Sequence of chain 2.C:
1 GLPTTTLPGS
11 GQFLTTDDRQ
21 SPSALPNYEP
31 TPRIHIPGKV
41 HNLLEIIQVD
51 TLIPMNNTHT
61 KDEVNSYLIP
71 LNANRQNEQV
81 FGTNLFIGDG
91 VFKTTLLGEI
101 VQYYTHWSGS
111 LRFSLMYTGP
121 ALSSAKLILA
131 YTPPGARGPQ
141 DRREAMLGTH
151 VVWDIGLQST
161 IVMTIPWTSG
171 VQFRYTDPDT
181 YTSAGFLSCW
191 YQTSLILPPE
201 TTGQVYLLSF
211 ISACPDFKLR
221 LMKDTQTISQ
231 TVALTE

Sequence of chain 2.A:
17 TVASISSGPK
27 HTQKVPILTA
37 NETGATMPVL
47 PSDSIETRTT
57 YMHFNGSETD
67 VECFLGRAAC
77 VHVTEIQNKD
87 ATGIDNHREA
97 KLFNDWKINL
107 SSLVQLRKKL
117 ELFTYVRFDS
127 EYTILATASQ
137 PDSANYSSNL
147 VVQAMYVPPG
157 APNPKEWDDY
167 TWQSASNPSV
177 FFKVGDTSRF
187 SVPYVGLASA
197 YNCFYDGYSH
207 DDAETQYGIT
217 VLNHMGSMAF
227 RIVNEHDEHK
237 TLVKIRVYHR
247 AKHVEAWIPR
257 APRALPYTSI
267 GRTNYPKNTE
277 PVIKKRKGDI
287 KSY

Binding-site contacts:
Ligand atom CM2 contacts residue LEU116 of chain 2.A at 3.6 Å (hydrophobic).
Ligand atom O1 contacts residue PHE186 of chain 2.A at 3.7 Å.
Ligand atom C31 contacts residue ALA150 of chain 2.A at 3.8 Å (hydrophobic).
Ligand atom C1B contacts residue MET221 of chain 2.A at 3.7 Å (hydrophobic).
Ligand atom C5C contacts residue ILE104 of chain 2.A at 4.0 Å (hydrophobic).
Ligand atom C5 contacts residue TYR152 of chain 2.A at 3.8 Å (hydrophobic).
Ligand atom C2C contacts residue VAL188 of chain 2.A at 3.4 Å (hydrophobic).
Ligand atom O1 contacts residue VAL188 of chain 2.A at 3.8 Å.
Ligand atom C5B contacts residue LEU106 of chain 2.A at 4.0 Å (hydrophobic).
Ligand atom C6C contacts residue VAL191 of chain 2.A at 3.5 Å (hydrophobic).
Ligand atom C5 contacts residue PHE186 of chain 2.A at 3.7 Å (hydrophobic).
Ligand atom C4A contacts residue ASN198 of chain 2.A at 4.0 Å.
Ligand atom C5C contacts residue TYR128 of chain 2.A at 3.6 Å (hydrophobic).
Ligand atom C4A contacts residue ILE215 of chain 2.A at 3.9 Å (hydrophobic).
Ligand atom C31 contacts residue VAL176 of chain 2.A at 3.3 Å (hydrophobic).
Ligand atom C3C contacts residue VAL188 of chain 2.A at 3.2 Å (hydrophobic).
Ligand atom C7C contacts residue TYR128 of chain 2.A at 3.7 Å (hydrophobic).
Ligand atom N2 contacts residue PRO174 of chain 2.A at 3.9 Å.
Ligand atom N2 contacts residue ALA24 of chain 2.C at 3.3 Å.
Ligand atom C6B contacts residue TYR197 of chain 2.A at 3.5 Å (hydrophobic).
Ligand atom C2B contacts residue MET221 of chain 2.A at 3.6 Å (hydrophobic).
Ligand atom C4C contacts residue VAL188 of chain 2.A at 3.9 Å (hydrophobic).
Ligand atom C31 contacts residue SER175 of chain 2.A at 3.6 Å.
Ligand atom C3 contacts residue PRO174 of chain 2.A at 3.8 Å (hydrophobic).
Ligand atom C4 contacts residue TYR152 of chain 2.A at 3.9 Å (hydrophobic).
Ligand atom C31 contacts residue PRO174 of chain 2.A at 3.4 Å (hydrophobic).
Ligand atom O1 contacts residue TYR152 of chain 2.A at 4.0 Å.
Ligand atom C4 contacts residue MET224 of chain 2.A at 4.0 Å (hydrophobic).
Ligand atom C5B contacts residue TYR197 of chain 2.A at 3.7 Å (hydrophobic).
Ligand atom C3 contacts residue PHE186 of chain 2.A at 3.8 Å (hydrophobic).
Ligand atom C2C contacts residue TYR152 of chain 2.A at 4.0 Å (hydrophobic).
Ligand atom C4 contacts residue PHE186 of chain 2.A at 3.5 Å (hydrophobic).
Ligand atom C1C contacts residue MET224 of chain 2.A at 3.4 Å (hydrophobic).
Ligand atom C4A contacts residue ASN219 of chain 2.A at 3.9 Å.
Ligand atom C5A contacts residue CYS199 of chain 2.A at 3.9 Å (hydrophobic).
Ligand atom O1 contacts residue ALA24 of chain 2.C at 3.6 Å.
Ligand atom N2 contacts residue PHE186 of chain 2.A at 3.9 Å.
Ligand atom C5 contacts residue MET224 of chain 2.A at 4.0 Å (hydrophobic).
Ligand atom O1B contacts residue MET221 of chain 2.A at 3.7 Å.
Ligand atom N3A contacts residue ASN219 of chain 2.A at 3.8 Å.

This protein binds this small molecule.
Small molecule (SMILES): CC[C@H]1COC(c2ccc(OCCCCCCCc3cc(C)no3)cc2)=N1